This small molecule binds to this protein.
Small molecule (SMILES): Cc1ccncc1NC(=O)CC1C[C@@H]2C[C@@H]2C1

Binding-site contacts:
Ligand atom N contacts residue GLU166 of chain 1.A at 3.7 Å.
Ligand atom C11 contacts residue ASP187 of chain 1.A at 3.4 Å.
Ligand atom C11 contacts residue MET49 of chain 1.A at 3.7 Å (hydrophobic).
Ligand atom C11 contacts residue HIS41 of chain 1.A at 4.0 Å.
Ligand atom C3 contacts residue PHE140 of chain 1.A at 3.4 Å (hydrophobic).
Ligand atom C4 contacts residue GLU166 of chain 1.A at 3.7 Å.
Ligand atom C contacts residue GLU166 of chain 1.A at 3.5 Å.
Ligand atom C10 contacts residue MET49 of chain 1.A at 4.0 Å (hydrophobic).
Ligand atom C11 contacts residue TYR54 of chain 1.A at 4.0 Å (hydrophobic).
Ligand atom N1 contacts residue CYS145 of chain 1.A at 4.0 Å.
Ligand atom C2 contacts residue ASN142 of chain 1.A at 3.6 Å.
Ligand atom C10 contacts residue HIS41 of chain 1.A at 3.2 Å.
Ligand atom O contacts residue DMS1 of chain 1.G at 4.0 Å.
Ligand atom C2 contacts residue PHE140 of chain 1.A at 4.0 Å (hydrophobic).
Ligand atom C8 contacts residue DMS1 of chain 1.G at 3.7 Å.
Ligand atom C11 contacts residue ARG188 of chain 1.A at 3.6 Å.
Ligand atom C13 contacts residue DMS1 of chain 1.G at 3.6 Å.
Ligand atom C2 contacts residue GLU166 of chain 1.A at 3.6 Å.
Ligand atom C13 contacts residue MET49 of chain 1.A at 3.8 Å (hydrophobic).
Ligand atom C3 contacts residue GLU166 of chain 1.A at 3.6 Å.
Ligand atom C9 contacts residue MET165 of chain 1.A at 3.5 Å (hydrophobic).
Ligand atom O contacts residue MET165 of chain 1.A at 3.5 Å.
Ligand atom C5 contacts residue GLU166 of chain 1.A at 3.9 Å.
Ligand atom C6 contacts residue GLU166 of chain 1.A at 3.9 Å.
Ligand atom C4 contacts residue HIS163 of chain 1.A at 3.4 Å.
Ligand atom N contacts residue HIS163 of chain 1.A at 2.8 Å (h-bond).
Ligand atom C9 contacts residue HIS41 of chain 1.A at 3.7 Å.
Ligand atom C3 contacts residue LEU141 of chain 1.A at 3.6 Å (hydrophobic).
Ligand atom N contacts residue PHE140 of chain 1.A at 3.9 Å.
Ligand atom C4 contacts residue CYS145 of chain 1.A at 3.6 Å (hydrophobic).
Ligand atom C9 contacts residue HIS164 of chain 1.A at 3.1 Å.
Ligand atom C12 contacts residue MET49 of chain 1.A at 3.0 Å (hydrophobic).
Ligand atom C4 contacts residue MET165 of chain 1.A at 3.9 Å (hydrophobic).
Ligand atom C13 contacts residue GLN189 of chain 1.A at 3.4 Å.
Ligand atom C3 contacts residue HIS163 of chain 1.A at 3.9 Å.
Ligand atom C1 contacts residue GLU166 of chain 1.A at 3.8 Å.
Ligand atom C2 contacts residue LEU141 of chain 1.A at 3.5 Å (hydrophobic).
Ligand atom C6 contacts residue HIS164 of chain 1.A at 4.1 Å.
Ligand atom N contacts residue SER144 of chain 1.A at 3.9 Å.
Ligand atom O contacts residue GLU166 of chain 1.A at 2.8 Å (salt-bridge).

Sequence of chain 1.A:
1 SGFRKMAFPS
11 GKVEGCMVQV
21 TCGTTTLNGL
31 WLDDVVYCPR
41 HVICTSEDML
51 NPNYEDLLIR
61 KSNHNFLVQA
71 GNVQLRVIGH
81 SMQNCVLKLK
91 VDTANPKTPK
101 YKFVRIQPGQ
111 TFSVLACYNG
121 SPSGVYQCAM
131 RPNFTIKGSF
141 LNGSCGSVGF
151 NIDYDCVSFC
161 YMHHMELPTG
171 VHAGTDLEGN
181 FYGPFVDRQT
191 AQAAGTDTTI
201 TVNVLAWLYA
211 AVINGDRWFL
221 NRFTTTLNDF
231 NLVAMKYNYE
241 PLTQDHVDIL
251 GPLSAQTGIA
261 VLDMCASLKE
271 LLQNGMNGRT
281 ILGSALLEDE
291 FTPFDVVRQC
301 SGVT